Sequence of chain 2.C:
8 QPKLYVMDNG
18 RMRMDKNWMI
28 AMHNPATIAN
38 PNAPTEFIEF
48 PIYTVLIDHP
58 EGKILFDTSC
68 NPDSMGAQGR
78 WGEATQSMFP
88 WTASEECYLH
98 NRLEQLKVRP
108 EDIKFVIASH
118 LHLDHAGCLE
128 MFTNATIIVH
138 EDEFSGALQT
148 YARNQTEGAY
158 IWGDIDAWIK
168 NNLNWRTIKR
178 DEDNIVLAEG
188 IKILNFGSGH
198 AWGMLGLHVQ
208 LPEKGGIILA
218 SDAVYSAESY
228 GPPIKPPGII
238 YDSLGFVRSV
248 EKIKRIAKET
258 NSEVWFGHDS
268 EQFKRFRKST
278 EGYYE

This small molecule binds to this protein.
Small molecule (SMILES): CCCCCC(=O)N[C@H]1CCOC1=O

Binding-site contacts:
Ligand atom O3 contacts residue ALA156 of chain 2.C at 3.6 Å.
Ligand atom O3 contacts residue CO1 of chain 2.T at 4.1 Å.
Ligand atom O1 contacts residue ASP219 of chain 2.C at 2.8 Å (salt-bridge).
Ligand atom C3 contacts residue MET19 of chain 2.C at 3.7 Å (hydrophobic).
Ligand atom O2 contacts residue HIS122 of chain 2.C at 4.2 Å.
Ligand atom C8 contacts residue PHE86 of chain 2.C at 3.6 Å (hydrophobic).
Ligand atom C5 contacts residue TYR222 of chain 2.C at 4.0 Å (hydrophobic).
Ligand atom O3 contacts residue HIS119 of chain 2.C at 3.5 Å (h-bond).
Ligand atom O1 contacts residue HIS197 of chain 2.C at 3.1 Å.
Ligand atom O1 contacts residue CO1 of chain 2.S at 3.7 Å.
Ligand atom C1 contacts residue ASP121 of chain 2.C at 3.7 Å.
Ligand atom O2 contacts residue TYR222 of chain 2.C at 3.5 Å.
Ligand atom O1 contacts residue CO1 of chain 2.T at 2.7 Å.
Ligand atom O1 contacts residue HIS119 of chain 2.C at 3.7 Å.
Ligand atom O2 contacts residue CO1 of chain 2.S at 2.1 Å.
Ligand atom C3 contacts residue MET21 of chain 2.C at 3.8 Å (hydrophobic).
Ligand atom N contacts residue TYR222 of chain 2.C at 3.7 Å.
Ligand atom C6 contacts residue PHE86 of chain 2.C at 3.8 Å (hydrophobic).
Ligand atom C2 contacts residue HIS265 of chain 2.C at 3.1 Å.
Ligand atom O2 contacts residue HIS265 of chain 2.C at 3.0 Å (h-bond).
Ligand atom C4 contacts residue TYR222 of chain 2.C at 4.0 Å (hydrophobic).
Ligand atom O2 contacts residue ASP219 of chain 2.C at 3.0 Å (salt-bridge).
Ligand atom N contacts residue PHE86 of chain 2.C at 3.8 Å.
Ligand atom C1 contacts residue ASP219 of chain 2.C at 3.2 Å.
Ligand atom O1 contacts residue TYR222 of chain 2.C at 2.9 Å (h-bond).
Ligand atom O2 contacts residue CO1 of chain 2.T at 4.0 Å.
Ligand atom C9 contacts residue TRP25 of chain 2.C at 3.8 Å (hydrophobic).
Ligand atom C2 contacts residue CO1 of chain 2.S at 3.0 Å.
Ligand atom C7 contacts residue ALA156 of chain 2.C at 3.8 Å (hydrophobic).
Ligand atom C3 contacts residue PHE47 of chain 2.C at 3.8 Å (hydrophobic).
Ligand atom C4 contacts residue ASP121 of chain 2.C at 4.0 Å.
Ligand atom O2 contacts residue ASP121 of chain 2.C at 2.9 Å (salt-bridge).
Ligand atom C2 contacts residue TYR222 of chain 2.C at 4.1 Å (hydrophobic).
Ligand atom C1 contacts residue TYR222 of chain 2.C at 3.3 Å (hydrophobic).
Ligand atom C1 contacts residue CO1 of chain 2.T at 3.6 Å.
Ligand atom C2 contacts residue ASP121 of chain 2.C at 3.0 Å.
Ligand atom C1 contacts residue CO1 of chain 2.S at 3.2 Å.
Ligand atom C2 contacts residue PHE47 of chain 2.C at 3.6 Å (hydrophobic).
Ligand atom C3 contacts residue ASP121 of chain 2.C at 3.9 Å.
Ligand atom C8 contacts residue ALA156 of chain 2.C at 4.0 Å (hydrophobic).